Sequence of chain 34.A:
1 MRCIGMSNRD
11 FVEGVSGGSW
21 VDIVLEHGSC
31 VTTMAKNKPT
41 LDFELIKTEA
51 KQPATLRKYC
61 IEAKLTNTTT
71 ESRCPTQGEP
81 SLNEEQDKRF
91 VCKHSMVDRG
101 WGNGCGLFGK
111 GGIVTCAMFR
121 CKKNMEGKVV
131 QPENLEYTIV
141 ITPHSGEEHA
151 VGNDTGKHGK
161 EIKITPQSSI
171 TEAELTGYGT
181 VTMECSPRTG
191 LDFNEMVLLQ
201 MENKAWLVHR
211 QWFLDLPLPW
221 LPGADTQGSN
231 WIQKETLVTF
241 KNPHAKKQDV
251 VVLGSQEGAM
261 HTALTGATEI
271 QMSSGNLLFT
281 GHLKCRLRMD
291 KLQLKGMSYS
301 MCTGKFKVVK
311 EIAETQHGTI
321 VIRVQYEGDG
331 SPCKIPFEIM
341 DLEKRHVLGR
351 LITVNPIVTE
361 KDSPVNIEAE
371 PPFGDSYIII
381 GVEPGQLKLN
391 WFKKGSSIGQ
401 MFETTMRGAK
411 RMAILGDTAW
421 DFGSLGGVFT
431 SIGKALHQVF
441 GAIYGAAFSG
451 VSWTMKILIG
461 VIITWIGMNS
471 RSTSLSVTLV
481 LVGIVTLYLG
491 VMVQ

The small molecule below binds the protein below.
Small molecule (SMILES): CC(=O)N[C@@H]1[C@@H](O)[C@H](O)[C@@H](CO)O[C@H]1O

Sequence of chain 34.C:
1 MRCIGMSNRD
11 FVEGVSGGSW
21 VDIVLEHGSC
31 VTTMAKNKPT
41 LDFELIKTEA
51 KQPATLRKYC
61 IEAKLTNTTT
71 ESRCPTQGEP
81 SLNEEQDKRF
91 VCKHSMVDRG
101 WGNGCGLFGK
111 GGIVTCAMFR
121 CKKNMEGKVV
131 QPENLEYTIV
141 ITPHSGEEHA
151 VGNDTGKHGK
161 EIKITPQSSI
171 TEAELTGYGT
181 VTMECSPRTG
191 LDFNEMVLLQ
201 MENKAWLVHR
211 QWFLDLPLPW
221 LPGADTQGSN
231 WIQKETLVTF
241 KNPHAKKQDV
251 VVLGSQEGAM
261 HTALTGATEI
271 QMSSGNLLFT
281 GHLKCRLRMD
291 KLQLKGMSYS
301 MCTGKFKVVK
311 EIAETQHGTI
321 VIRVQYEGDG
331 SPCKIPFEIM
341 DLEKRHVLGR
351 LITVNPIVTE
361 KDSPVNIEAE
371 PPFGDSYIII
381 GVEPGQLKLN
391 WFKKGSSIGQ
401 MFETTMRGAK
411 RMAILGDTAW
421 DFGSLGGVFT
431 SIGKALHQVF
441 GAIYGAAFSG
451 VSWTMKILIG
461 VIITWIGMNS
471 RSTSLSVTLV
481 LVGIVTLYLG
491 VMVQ

Binding-site contacts:
Ligand atom O5 contacts residue HIS158 of chain 34.A at 3.1 Å.
Ligand atom C5 contacts residue HIS158 of chain 34.A at 4.1 Å.
Ligand atom O7 contacts residue ASN153 of chain 34.A at 4.0 Å.
Ligand atom O7 contacts residue HIS149 of chain 34.A at 3.3 Å.
Ligand atom C1 contacts residue ASN153 of chain 34.A at 1.4 Å.
Ligand atom C5 contacts residue LYS157 of chain 34.A at 4.1 Å.
Ligand atom C8 contacts residue GLY102 of chain 34.C at 3.3 Å.
Ligand atom C4 contacts residue ASN153 of chain 34.A at 4.2 Å.
Ligand atom N2 contacts residue HIS149 of chain 34.A at 4.3 Å.
Ligand atom C2 contacts residue HIS149 of chain 34.A at 3.6 Å.
Ligand atom O5 contacts residue ASN153 of chain 34.A at 2.4 Å (h-bond).
Ligand atom C6 contacts residue LYS157 of chain 34.A at 3.8 Å.
Ligand atom C1 contacts residue HIS149 of chain 34.A at 4.0 Å.
Ligand atom C5 contacts residue ASN153 of chain 34.A at 3.7 Å.
Ligand atom O3 contacts residue HIS149 of chain 34.A at 4.4 Å.
Ligand atom O6 contacts residue LYS157 of chain 34.A at 3.8 Å.
Ligand atom N2 contacts residue ASN153 of chain 34.A at 2.9 Å (h-bond).
Ligand atom O5 contacts residue THR155 of chain 34.A at 4.3 Å.
Ligand atom C7 contacts residue HIS149 of chain 34.A at 4.2 Å.
Ligand atom C6 contacts residue HIS158 of chain 34.A at 3.8 Å.
Ligand atom C1 contacts residue THR155 of chain 34.A at 3.9 Å.
Ligand atom C7 contacts residue ASN153 of chain 34.A at 3.7 Å.
Ligand atom C8 contacts residue TRP101 of chain 34.C at 3.6 Å (hydrophobic).
Ligand atom O5 contacts residue HIS149 of chain 34.A at 4.1 Å.
Ligand atom C2 contacts residue ASN153 of chain 34.A at 2.5 Å.
Ligand atom C1 contacts residue HIS158 of chain 34.A at 4.0 Å.
Ligand atom C3 contacts residue ASN153 of chain 34.A at 3.8 Å.
Ligand atom C8 contacts residue ASN103 of chain 34.C at 4.5 Å.